Sequence of chain 1.B:
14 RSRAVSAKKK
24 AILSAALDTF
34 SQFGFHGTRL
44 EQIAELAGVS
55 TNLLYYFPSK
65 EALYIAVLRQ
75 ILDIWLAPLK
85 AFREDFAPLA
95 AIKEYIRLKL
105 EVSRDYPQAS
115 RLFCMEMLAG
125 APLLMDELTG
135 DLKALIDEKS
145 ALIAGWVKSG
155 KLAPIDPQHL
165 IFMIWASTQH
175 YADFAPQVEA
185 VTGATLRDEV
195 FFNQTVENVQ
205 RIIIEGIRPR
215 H

Binding-site contacts:
Ligand atom O2 contacts residue TRP79 of chain 1.A at 4.0 Å.
Ligand atom O4 contacts residue GLN173 of chain 1.A at 3.6 Å (h-bond).
Ligand atom N3 contacts residue TRP169 of chain 1.A at 3.4 Å.
Ligand atom N3 contacts residue LYS103 of chain 1.A at 3.9 Å.
Ligand atom C2 contacts residue GLN173 of chain 1.A at 3.6 Å.
Ligand atom C5 contacts residue TRP79 of chain 1.A at 3.8 Å (hydrophobic).
Ligand atom O2 contacts residue GLN173 of chain 1.A at 3.2 Å (h-bond).
Ligand atom C2 contacts residue PHE117 of chain 1.A at 4.1 Å (hydrophobic).
Ligand atom O2 contacts residue PHE178 of chain 1.B at 3.7 Å.
Ligand atom O4 contacts residue TRP79 of chain 1.A at 3.3 Å.
Ligand atom C4 contacts residue TRP169 of chain 1.A at 3.5 Å (hydrophobic).
Ligand atom C4 contacts residue GLN173 of chain 1.A at 3.5 Å.
Ligand atom N1 contacts residue TRP169 of chain 1.A at 3.5 Å.
Ligand atom C2 contacts residue GLN181 of chain 1.B at 3.4 Å.
Ligand atom C5 contacts residue LEU76 of chain 1.A at 3.9 Å (hydrophobic).
Ligand atom C6 contacts residue LEU76 of chain 1.A at 3.2 Å (hydrophobic).
Ligand atom N1 contacts residue GLN181 of chain 1.B at 2.6 Å (h-bond).
Ligand atom C6 contacts residue LEU80 of chain 1.A at 4.4 Å (hydrophobic).
Ligand atom N1 contacts residue LEU76 of chain 1.A at 3.9 Å.
Ligand atom O2 contacts residue GLN181 of chain 1.B at 2.9 Å (h-bond).
Ligand atom O4 contacts residue TYR99 of chain 1.A at 4.5 Å.
Ligand atom N3 contacts residue TRP79 of chain 1.A at 3.4 Å.
Ligand atom O2 contacts residue PHE117 of chain 1.A at 3.7 Å.
Ligand atom O4 contacts residue LYS103 of chain 1.A at 2.9 Å (salt-bridge).
Ligand atom C4 contacts residue LYS103 of chain 1.A at 3.8 Å.
Ligand atom C6 contacts residue GLN181 of chain 1.B at 3.5 Å.
Ligand atom C5 contacts residue TRP169 of chain 1.A at 3.5 Å (hydrophobic).
Ligand atom C6 contacts residue TRP169 of chain 1.A at 3.6 Å (hydrophobic).
Ligand atom C6 contacts residue LEU136 of chain 1.A at 4.3 Å (hydrophobic).
Ligand atom C2 contacts residue TRP169 of chain 1.A at 3.4 Å (hydrophobic).
Ligand atom N3 contacts residue GLN173 of chain 1.A at 2.6 Å (h-bond).
Ligand atom C4 contacts residue TRP79 of chain 1.A at 3.4 Å (hydrophobic).
Ligand atom C5 contacts residue LEU80 of chain 1.A at 3.8 Å (hydrophobic).
Ligand atom N1 contacts residue TRP79 of chain 1.A at 4.2 Å.
Ligand atom N1 contacts residue PHE117 of chain 1.A at 4.0 Å.
Ligand atom C2 contacts residue TRP79 of chain 1.A at 3.8 Å (hydrophobic).
Ligand atom O4 contacts residue TRP169 of chain 1.A at 3.3 Å.
Ligand atom O2 contacts residue TRP169 of chain 1.A at 3.7 Å.
Ligand atom C6 contacts residue TRP79 of chain 1.A at 4.2 Å (hydrophobic).

This small molecule binds to this protein.
Small molecule (SMILES): O=c1cc[nH]c(=O)[nH]1

Sequence of chain 1.A:
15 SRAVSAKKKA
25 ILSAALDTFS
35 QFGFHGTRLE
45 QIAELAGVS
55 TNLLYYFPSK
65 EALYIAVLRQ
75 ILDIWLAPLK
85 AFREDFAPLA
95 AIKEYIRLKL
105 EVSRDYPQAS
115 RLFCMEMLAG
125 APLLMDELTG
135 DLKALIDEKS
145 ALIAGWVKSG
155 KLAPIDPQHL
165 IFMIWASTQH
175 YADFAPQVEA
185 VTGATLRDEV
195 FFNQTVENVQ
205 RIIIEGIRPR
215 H